Binding-site contacts:
Ligand atom C4 contacts residue ARG132 of chain 2.B at 3.5 Å.
Ligand atom N2 contacts residue ASN68 of chain 2.B at 3.0 Å (h-bond).
Ligand atom C2 contacts residue ASN68 of chain 2.B at 2.5 Å.
Ligand atom O6 contacts residue ARG132 of chain 2.B at 4.1 Å.
Ligand atom C5 contacts residue ASN68 of chain 2.B at 3.7 Å.
Ligand atom O4 contacts residue ARG132 of chain 2.B at 2.5 Å (salt-bridge).
Ligand atom O5 contacts residue THR70 of chain 2.B at 4.4 Å.
Ligand atom C1 contacts residue ASN68 of chain 2.B at 1.4 Å.
Ligand atom C8 contacts residue THR70 of chain 2.B at 3.7 Å.
Ligand atom N2 contacts residue THR70 of chain 2.B at 4.2 Å.
Ligand atom C2 contacts residue THR70 of chain 2.B at 4.4 Å.
Ligand atom C4 contacts residue ASN68 of chain 2.B at 4.2 Å.
Ligand atom O5 contacts residue ASN68 of chain 2.B at 2.4 Å (h-bond).
Ligand atom C5 contacts residue MET100 of chain 2.B at 4.0 Å (hydrophobic).
Ligand atom C3 contacts residue ASN68 of chain 2.B at 3.8 Å.
Ligand atom O7 contacts residue ASN68 of chain 2.B at 3.1 Å (h-bond).
Ligand atom O5 contacts residue MET100 of chain 2.B at 3.1 Å.
Ligand atom O7 contacts residue HIS67 of chain 2.B at 4.3 Å.
Ligand atom C1 contacts residue MET100 of chain 2.B at 4.1 Å (hydrophobic).
Ligand atom C8 contacts residue GLY69 of chain 2.B at 3.6 Å.
Ligand atom C5 contacts residue ARG132 of chain 2.B at 4.0 Å.
Ligand atom C7 contacts residue THR70 of chain 2.B at 4.4 Å.
Ligand atom C7 contacts residue ASN68 of chain 2.B at 2.8 Å.
Ligand atom C6 contacts residue ARG132 of chain 2.B at 3.5 Å.
Ligand atom C8 contacts residue ASN68 of chain 2.B at 3.2 Å.
Ligand atom C6 contacts residue MET100 of chain 2.B at 3.7 Å (hydrophobic).
Ligand atom O6 contacts residue MET100 of chain 2.B at 3.1 Å.
Ligand atom C1 contacts residue THR70 of chain 2.B at 3.6 Å.

This protein binds this small molecule.
Small molecule (SMILES): CC(=O)N[C@@H]1[C@@H](O)[C@H](O)[C@@H](CO)O[C@H]1O

Sequence of chain 2.B:
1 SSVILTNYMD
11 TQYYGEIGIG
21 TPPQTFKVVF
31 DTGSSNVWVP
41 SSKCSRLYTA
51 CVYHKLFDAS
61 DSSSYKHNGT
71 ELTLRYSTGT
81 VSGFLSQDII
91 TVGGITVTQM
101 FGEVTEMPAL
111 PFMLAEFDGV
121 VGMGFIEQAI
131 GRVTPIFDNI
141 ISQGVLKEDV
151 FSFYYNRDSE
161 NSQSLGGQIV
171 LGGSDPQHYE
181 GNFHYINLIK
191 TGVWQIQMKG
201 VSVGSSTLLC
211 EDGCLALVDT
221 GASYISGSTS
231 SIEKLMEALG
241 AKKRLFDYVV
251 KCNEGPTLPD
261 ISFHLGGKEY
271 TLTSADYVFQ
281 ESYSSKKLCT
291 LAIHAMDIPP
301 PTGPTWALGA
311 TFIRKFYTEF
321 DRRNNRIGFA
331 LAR